Binding-site contacts:
Ligand atom C4 contacts residue ASP316 of chain 1.C at 3.4 Å.
Ligand atom O4U contacts residue LEU134 of chain 1.C at 2.8 Å (h-bond).
Ligand atom C8 contacts residue ASN31 of chain 1.C at 3.5 Å.
Ligand atom O4U contacts residue ASP133 of chain 1.C at 3.2 Å (salt-bridge).
Ligand atom O1E contacts residue LEU381 of chain 1.C at 3.5 Å.
Ligand atom O2A contacts residue SER173 of chain 1.C at 3.5 Å.
Ligand atom O2B contacts residue ARG130 of chain 1.C at 3.0 Å (salt-bridge).
Ligand atom O3D contacts residue VAL338 of chain 1.C at 3.0 Å (h-bond).
Ligand atom O7 contacts residue ASN31 of chain 1.C at 3.4 Å.
Ligand atom N3U contacts residue ASP133 of chain 1.C at 2.9 Å (salt-bridge).
Ligand atom O4D contacts residue VAL172 of chain 1.C at 3.6 Å.
Ligand atom O2B contacts residue THR175 of chain 1.C at 3.6 Å.
Ligand atom O4U contacts residue VAL132 of chain 1.C at 3.1 Å.
Ligand atom N3U contacts residue PRO131 of chain 1.C at 3.3 Å (h-bond).
Ligand atom O1B contacts residue THR175 of chain 1.C at 2.8 Å (h-bond).
Ligand atom O1E contacts residue LYS30 of chain 1.C at 3.6 Å.
Ligand atom O2E contacts residue ASN31 of chain 1.C at 3.2 Å (h-bond).
Ligand atom O2D contacts residue PRO131 of chain 1.C at 3.5 Å.
Ligand atom O4 contacts residue PHE339 of chain 1.C at 3.5 Å.
Ligand atom C7 contacts residue ASN31 of chain 1.C at 3.5 Å.
Ligand atom O4U contacts residue PRO131 of chain 1.C at 3.3 Å (h-bond).
Ligand atom O1A contacts residue SER173 of chain 1.C at 2.7 Å (h-bond).
Ligand atom O2U contacts residue PRO131 of chain 1.C at 3.5 Å.
Ligand atom C5U contacts residue PRO131 of chain 1.C at 3.3 Å (hydrophobic).
Ligand atom O1 contacts residue ARG130 of chain 1.C at 3.2 Å (salt-bridge).
Ligand atom C5U contacts residue SER173 of chain 1.C at 3.6 Å.
Ligand atom C4U contacts residue ASP133 of chain 1.C at 3.6 Å.
Ligand atom PB contacts residue THR175 of chain 1.C at 3.6 Å.
Ligand atom O2A contacts residue VAL174 of chain 1.C at 2.9 Å (h-bond).
Ligand atom O1B contacts residue VAL174 of chain 1.C at 3.5 Å.
Ligand atom N3U contacts residue LEU134 of chain 1.C at 3.6 Å.
Ligand atom C4U contacts residue PRO131 of chain 1.C at 3.0 Å (hydrophobic).
Ligand atom C1E contacts residue LYS30 of chain 1.C at 3.5 Å.
Ligand atom O2D contacts residue SER129 of chain 1.C at 2.8 Å (h-bond).
Ligand atom O3 contacts residue ASP316 of chain 1.C at 3.6 Å.
Ligand atom O3 contacts residue ASN31 of chain 1.C at 3.5 Å (h-bond).
Ligand atom O5 contacts residue VAL174 of chain 1.C at 3.6 Å.
Ligand atom O2E contacts residue LYS30 of chain 1.C at 2.6 Å (salt-bridge).
Ligand atom O4 contacts residue ASP316 of chain 1.C at 2.9 Å (salt-bridge).
Ligand atom O4D contacts residue THR171 of chain 1.C at 3.4 Å.

A small-molecule ligand and the protein it binds are described below.
Small molecule (SMILES): C=C(O[C@H]1[C@H](O)[C@@H](CO)O[C@H](O[P](=O)(O)O[P](=O)(O)OC[C@H]2O[C@@H](n3ccc(=O)[nH]c3=O)[C@H](O)[C@@H]2O)[C@@H]1NC(C)=O)C(=O)O

Sequence of chain 1.C:
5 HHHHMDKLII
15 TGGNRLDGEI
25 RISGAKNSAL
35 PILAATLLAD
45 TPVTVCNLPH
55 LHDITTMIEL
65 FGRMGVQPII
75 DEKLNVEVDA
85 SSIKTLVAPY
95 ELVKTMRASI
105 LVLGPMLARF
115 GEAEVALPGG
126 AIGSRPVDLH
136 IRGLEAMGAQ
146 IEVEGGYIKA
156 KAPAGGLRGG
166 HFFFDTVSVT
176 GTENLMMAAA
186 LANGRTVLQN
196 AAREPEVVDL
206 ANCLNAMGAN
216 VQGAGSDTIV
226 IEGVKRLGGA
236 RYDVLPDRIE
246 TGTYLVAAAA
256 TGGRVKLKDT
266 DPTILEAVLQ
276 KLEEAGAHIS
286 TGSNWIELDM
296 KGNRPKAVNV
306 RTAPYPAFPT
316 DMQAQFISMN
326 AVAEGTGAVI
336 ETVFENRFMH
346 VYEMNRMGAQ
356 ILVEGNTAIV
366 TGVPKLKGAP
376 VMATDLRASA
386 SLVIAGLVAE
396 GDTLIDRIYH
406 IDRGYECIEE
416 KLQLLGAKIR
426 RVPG